The protein below binds the small molecule below.
Small molecule (SMILES): CSCC[C@H](NC(=O)[C@@H]1CCCN1C(=O)[C@H](CC(C)C)NC(=O)[C@H](CC(C)C)NC(=O)[C@H](CCCCN)NC(=O)[C@H](C)NC(=O)[C@H](CCCCN)NC(=O)[C@@H](N)CCCN=C(N)N)C(=O)N[C@@H](CCC(=O)O)C(=O)N[C@@H](CCC(=O)O)C(=O)N[C@@H](C)C(=O)N[C@@H](CC(C)C)C(=O)N[C@@H](CC(C)C)C(=O)N1CCC[C@H]1C=O

Sequence of chain 7.D:
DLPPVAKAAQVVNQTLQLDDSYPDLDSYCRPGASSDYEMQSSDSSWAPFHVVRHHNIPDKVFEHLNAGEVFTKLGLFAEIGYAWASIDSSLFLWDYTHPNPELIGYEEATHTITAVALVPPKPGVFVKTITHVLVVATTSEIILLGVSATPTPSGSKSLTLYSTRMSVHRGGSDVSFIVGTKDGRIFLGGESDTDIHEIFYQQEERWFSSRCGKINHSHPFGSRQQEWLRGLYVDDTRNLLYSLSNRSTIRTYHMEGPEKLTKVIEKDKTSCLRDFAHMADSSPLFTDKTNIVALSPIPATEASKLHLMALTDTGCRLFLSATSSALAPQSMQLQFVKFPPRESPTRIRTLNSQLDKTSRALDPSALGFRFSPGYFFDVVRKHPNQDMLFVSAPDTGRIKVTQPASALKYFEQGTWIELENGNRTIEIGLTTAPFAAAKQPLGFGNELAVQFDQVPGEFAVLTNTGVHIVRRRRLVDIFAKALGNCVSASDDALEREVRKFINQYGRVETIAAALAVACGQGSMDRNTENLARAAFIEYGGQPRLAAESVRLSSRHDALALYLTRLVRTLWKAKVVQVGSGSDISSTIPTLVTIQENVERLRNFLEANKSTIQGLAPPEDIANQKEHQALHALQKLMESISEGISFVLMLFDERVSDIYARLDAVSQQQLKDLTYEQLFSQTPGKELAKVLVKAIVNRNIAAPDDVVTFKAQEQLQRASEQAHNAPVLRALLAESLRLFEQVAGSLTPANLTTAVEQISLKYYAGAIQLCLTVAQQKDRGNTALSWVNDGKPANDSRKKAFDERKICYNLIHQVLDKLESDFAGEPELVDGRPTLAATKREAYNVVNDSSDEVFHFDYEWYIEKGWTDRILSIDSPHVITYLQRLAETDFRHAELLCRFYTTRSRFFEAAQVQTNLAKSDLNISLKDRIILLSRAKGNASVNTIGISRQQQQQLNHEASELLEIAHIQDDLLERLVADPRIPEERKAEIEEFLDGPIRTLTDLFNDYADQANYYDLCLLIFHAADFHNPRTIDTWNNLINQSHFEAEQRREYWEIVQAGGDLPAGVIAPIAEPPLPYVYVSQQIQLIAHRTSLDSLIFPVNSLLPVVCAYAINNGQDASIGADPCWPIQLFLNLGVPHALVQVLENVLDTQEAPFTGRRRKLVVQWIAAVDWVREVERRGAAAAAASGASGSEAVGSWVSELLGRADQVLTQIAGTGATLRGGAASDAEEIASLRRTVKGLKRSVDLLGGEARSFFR

Binding-site contacts:
Ligand atom CB contacts residue ILE104 of chain 7.D at 3.5 Å (hydrophobic).
Ligand atom O contacts residue TYR162 of chain 7.D at 3.4 Å.
Ligand atom CD1 contacts residue TYR162 of chain 7.D at 2.8 Å (hydrophobic).
Ligand atom N contacts residue GLN203 of chain 7.D at 3.7 Å.
Ligand atom CD contacts residue GLN203 of chain 7.D at 2.8 Å.
Ligand atom CD2 contacts residue LEU161 of chain 7.D at 3.4 Å (hydrophobic).
Ligand atom CB contacts residue VAL125 of chain 7.D at 2.6 Å (hydrophobic).
Ligand atom N contacts residue GLN203 of chain 7.D at 2.9 Å (h-bond).
Ligand atom CA contacts residue VAL127 of chain 7.D at 3.6 Å (hydrophobic).
Ligand atom CB contacts residue ILE130 of chain 7.D at 3.4 Å (hydrophobic).
Ligand atom CG contacts residue PHE126 of chain 7.D at 3.7 Å (hydrophobic).
Ligand atom C contacts residue GLN203 of chain 7.D at 2.3 Å.
Ligand atom C contacts residue VAL127 of chain 7.D at 3.5 Å (hydrophobic).
Ligand atom N contacts residue VAL125 of chain 7.D at 3.5 Å (h-bond).
Ligand atom CA contacts residue GLN203 of chain 7.D at 3.5 Å.
Ligand atom CA contacts residue ILE130 of chain 7.D at 3.2 Å (hydrophobic).
Ligand atom C contacts residue VAL127 of chain 7.D at 3.0 Å (hydrophobic).
Ligand atom CB contacts residue GLY105 of chain 7.D at 3.2 Å.
Ligand atom O contacts residue ILE130 of chain 7.D at 3.5 Å.
Ligand atom O contacts residue LEU161 of chain 7.D at 3.3 Å (h-bond).
Ligand atom CA contacts residue TYR162 of chain 7.D at 3.5 Å (hydrophobic).
Ligand atom C contacts residue ILE130 of chain 7.D at 3.7 Å (hydrophobic).
Ligand atom O contacts residue GLN203 of chain 7.D at 1.3 Å (h-bond).
Ligand atom CD1 contacts residue GLN203 of chain 7.D at 3.4 Å.
Ligand atom C contacts residue TYR162 of chain 7.D at 3.5 Å (hydrophobic).
Ligand atom CA contacts residue LEU161 of chain 7.D at 3.2 Å (hydrophobic).
Ligand atom CB contacts residue TYR162 of chain 7.D at 2.6 Å (hydrophobic).
Ligand atom N contacts residue GLY105 of chain 7.D at 3.1 Å (h-bond).
Ligand atom CD2 contacts residue PHE126 of chain 7.D at 3.3 Å (hydrophobic).
Ligand atom N contacts residue LEU161 of chain 7.D at 3.3 Å (h-bond).
Ligand atom O contacts residue VAL127 of chain 7.D at 2.2 Å.
Ligand atom CG contacts residue TYR162 of chain 7.D at 3.1 Å (hydrophobic).
Ligand atom O contacts residue VAL127 of chain 7.D at 1.8 Å (h-bond).
Ligand atom O contacts residue LEU103 of chain 7.D at 3.6 Å.
Ligand atom CA contacts residue VAL125 of chain 7.D at 3.1 Å (hydrophobic).
Ligand atom CA contacts residue PHE126 of chain 7.D at 3.2 Å (hydrophobic).
Ligand atom CE contacts residue ARG165 of chain 7.D at 2.8 Å.
Ligand atom SD contacts residue ARG165 of chain 7.D at 2.3 Å (salt-bridge).
Ligand atom O contacts residue PHE126 of chain 7.D at 2.8 Å.
Ligand atom O contacts residue SER163 of chain 7.D at 3.6 Å (h-bond).